Binding-site contacts:
Ligand atom O7 contacts residue ASN265 of chain 2.A at 3.8 Å.
Ligand atom C7 contacts residue ALA362 of chain 2.A at 3.8 Å (hydrophobic).
Ligand atom O5 contacts residue THR267 of chain 2.A at 4.0 Å.
Ligand atom C7 contacts residue ASN265 of chain 2.A at 3.6 Å.
Ligand atom N2 contacts residue ASN265 of chain 2.A at 3.1 Å (h-bond).
Ligand atom C1 contacts residue ASN265 of chain 2.A at 1.8 Å.
Ligand atom C5 contacts residue ASN265 of chain 2.A at 3.7 Å.
Ligand atom O5 contacts residue ASP268 of chain 2.A at 3.6 Å.
Ligand atom C4 contacts residue ASN265 of chain 2.A at 4.3 Å.
Ligand atom O5 contacts residue ASN265 of chain 2.A at 2.4 Å (h-bond).
Ligand atom O6 contacts residue ASP268 of chain 2.A at 4.2 Å.
Ligand atom C8 contacts residue SER363 of chain 2.A at 4.0 Å.
Ligand atom C6 contacts residue THR267 of chain 2.A at 4.2 Å.
Ligand atom O7 contacts residue ALA362 of chain 2.A at 3.6 Å.
Ligand atom C8 contacts residue ALA362 of chain 2.A at 3.8 Å (hydrophobic).
Ligand atom C5 contacts residue THR267 of chain 2.A at 4.1 Å.
Ligand atom C3 contacts residue ASN265 of chain 2.A at 4.0 Å.
Ligand atom C1 contacts residue THR267 of chain 2.A at 3.8 Å.
Ligand atom C6 contacts residue ASP268 of chain 2.A at 4.3 Å.
Ligand atom C2 contacts residue ASN265 of chain 2.A at 2.6 Å.

Sequence of chain 2.A:
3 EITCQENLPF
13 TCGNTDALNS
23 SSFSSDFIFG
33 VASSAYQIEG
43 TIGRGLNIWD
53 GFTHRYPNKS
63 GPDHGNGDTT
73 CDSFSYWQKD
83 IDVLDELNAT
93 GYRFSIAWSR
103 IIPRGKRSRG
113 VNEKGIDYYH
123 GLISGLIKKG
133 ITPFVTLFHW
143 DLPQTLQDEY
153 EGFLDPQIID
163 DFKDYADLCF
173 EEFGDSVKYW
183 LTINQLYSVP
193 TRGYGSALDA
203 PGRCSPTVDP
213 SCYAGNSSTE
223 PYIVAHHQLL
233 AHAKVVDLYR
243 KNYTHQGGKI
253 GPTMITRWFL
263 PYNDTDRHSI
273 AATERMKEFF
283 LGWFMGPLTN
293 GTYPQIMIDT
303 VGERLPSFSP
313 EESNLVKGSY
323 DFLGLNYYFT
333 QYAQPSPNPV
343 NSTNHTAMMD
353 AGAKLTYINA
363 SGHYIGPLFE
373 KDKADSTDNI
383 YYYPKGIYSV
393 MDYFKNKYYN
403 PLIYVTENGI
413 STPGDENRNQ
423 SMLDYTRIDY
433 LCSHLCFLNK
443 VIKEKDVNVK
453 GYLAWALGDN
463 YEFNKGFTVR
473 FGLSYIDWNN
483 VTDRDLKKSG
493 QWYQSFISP

A protein and the small-molecule ligand that binds it are described below.
Small molecule (SMILES): CC(=O)N[C@H]1[C@H](O[C@H]2[C@H](O[C@@H]3O[C@@H](C)[C@@H](O)[C@@H](O)[C@@H]3O)[C@@H](NC(C)=O)CO[C@@H]2CO)O[C@H](CO)[C@@H](O[C@@H]2O[C@H](CO)[C@@H](O)[C@H](O)[C@@H]2O[C@@H]2OC[C@@H](O)[C@H](O)[C@H]2O)[C@@H]1O